The small molecule below binds the protein below.
Small molecule (SMILES): N#Cc1ccccc1Cn1c(N2CCC[C@@H](N)C2)nc2ccccc2c1=O

Sequence of chain 2.D:
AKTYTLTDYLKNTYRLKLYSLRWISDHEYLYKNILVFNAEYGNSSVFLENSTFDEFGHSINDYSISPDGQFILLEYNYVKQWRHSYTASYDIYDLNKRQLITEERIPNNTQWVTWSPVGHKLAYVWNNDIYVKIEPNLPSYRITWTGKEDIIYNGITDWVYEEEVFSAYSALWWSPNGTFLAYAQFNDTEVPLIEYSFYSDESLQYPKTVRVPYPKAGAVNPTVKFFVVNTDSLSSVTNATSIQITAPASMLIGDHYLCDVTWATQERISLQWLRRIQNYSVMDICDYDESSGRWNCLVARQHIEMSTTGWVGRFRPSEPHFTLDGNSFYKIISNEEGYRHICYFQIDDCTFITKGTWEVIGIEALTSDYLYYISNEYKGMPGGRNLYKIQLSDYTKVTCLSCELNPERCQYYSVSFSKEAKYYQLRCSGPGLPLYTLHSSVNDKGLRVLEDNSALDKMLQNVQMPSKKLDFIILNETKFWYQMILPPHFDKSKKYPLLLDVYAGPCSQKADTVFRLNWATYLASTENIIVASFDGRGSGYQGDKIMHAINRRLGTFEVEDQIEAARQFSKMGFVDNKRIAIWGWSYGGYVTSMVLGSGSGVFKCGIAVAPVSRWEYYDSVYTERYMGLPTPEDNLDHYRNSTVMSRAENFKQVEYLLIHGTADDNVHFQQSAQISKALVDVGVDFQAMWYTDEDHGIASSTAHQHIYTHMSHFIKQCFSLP

Binding-site contacts:
Ligand atom C7 contacts residue ARG218 of chain 2.D at 3.8 Å.
Ligand atom C15 contacts residue VAL217 of chain 2.D at 4.0 Å (hydrophobic).
Ligand atom C7 contacts residue GLN88 of chain 2.D at 4.2 Å.
Ligand atom C12 contacts residue PHE205 of chain 2.D at 4.2 Å (hydrophobic).
Ligand atom C16 contacts residue LYS215 of chain 2.D at 3.8 Å.
Ligand atom N9 contacts residue VAL217 of chain 2.D at 4.0 Å.
Ligand atom N27 contacts residue THR216 of chain 2.D at 4.1 Å.
Ligand atom C4 contacts residue GLU156 of chain 2.D at 3.8 Å.
Ligand atom C13 contacts residue VAL217 of chain 2.D at 4.1 Å (hydrophobic).
Ligand atom N9 contacts residue GLN88 of chain 2.D at 3.5 Å (h-bond).
Ligand atom C23 contacts residue LYS215 of chain 2.D at 4.0 Å.
Ligand atom C5 contacts residue GLN88 of chain 2.D at 3.8 Å.
Ligand atom C21 contacts residue LYS215 of chain 2.D at 3.9 Å.
Ligand atom C2 contacts residue ASP157 of chain 2.D at 3.3 Å.
Ligand atom C22 contacts residue LYS215 of chain 2.D at 3.8 Å.
Ligand atom C26 contacts residue VAL217 of chain 2.D at 4.2 Å (hydrophobic).
Ligand atom N27 contacts residue ARG218 of chain 2.D at 3.0 Å (salt-bridge).
Ligand atom C10 contacts residue GLN88 of chain 2.D at 4.0 Å.
Ligand atom C14 contacts residue LYS215 of chain 2.D at 4.2 Å.
Ligand atom N1 contacts residue VAL219 of chain 2.D at 3.9 Å.
Ligand atom N1 contacts residue ASP157 of chain 2.D at 2.8 Å (salt-bridge).
Ligand atom C13 contacts residue PHE205 of chain 2.D at 3.7 Å (hydrophobic).
Ligand atom C26 contacts residue ARG218 of chain 2.D at 4.2 Å.
Ligand atom C26 contacts residue THR216 of chain 2.D at 4.3 Å.
Ligand atom C11 contacts residue GLN88 of chain 2.D at 3.9 Å.
Ligand atom C11 contacts residue TRP89 of chain 2.D at 4.1 Å (hydrophobic).
Ligand atom C20 contacts residue LYS215 of chain 2.D at 4.3 Å.
Ligand atom C2 contacts residue ARG218 of chain 2.D at 3.4 Å.
Ligand atom C14 contacts residue VAL217 of chain 2.D at 4.1 Å (hydrophobic).
Ligand atom O17 contacts residue LYS215 of chain 2.D at 2.7 Å (salt-bridge).
Ligand atom C3 contacts residue ASP157 of chain 2.D at 3.3 Å.
Ligand atom C12 contacts residue VAL217 of chain 2.D at 4.0 Å (hydrophobic).
Ligand atom C11 contacts residue VAL217 of chain 2.D at 3.9 Å (hydrophobic).
Ligand atom C8 contacts residue GLN88 of chain 2.D at 4.3 Å.
Ligand atom N27 contacts residue VAL217 of chain 2.D at 3.5 Å.
Ligand atom C24 contacts residue LYS215 of chain 2.D at 4.3 Å.
Ligand atom N1 contacts residue ARG218 of chain 2.D at 2.6 Å (salt-bridge).
Ligand atom C10 contacts residue VAL217 of chain 2.D at 3.9 Å (hydrophobic).
Ligand atom C24 contacts residue THR216 of chain 2.D at 3.8 Å.
Ligand atom C3 contacts residue GLU156 of chain 2.D at 4.3 Å.